A small-molecule ligand and the protein it binds are described below.
Small molecule (SMILES): CC(=O)N[C@@H]1[C@@H](O)[C@H](O)[C@@H](CO)O[C@H]1O

Binding-site contacts:
Ligand atom C2 contacts residue THR206 of chain 1.E at 3.8 Å.
Ligand atom N2 contacts residue ASN204 of chain 1.E at 2.9 Å (h-bond).
Ligand atom C1 contacts residue THR206 of chain 1.E at 3.5 Å.
Ligand atom O5 contacts residue ASN204 of chain 1.E at 2.4 Å (h-bond).
Ligand atom C2 contacts residue ASN204 of chain 1.E at 2.5 Å.
Ligand atom O7 contacts residue ASN204 of chain 1.E at 3.0 Å (h-bond).
Ligand atom C8 contacts residue THR206 of chain 1.E at 3.8 Å.
Ligand atom C8 contacts residue ASN204 of chain 1.E at 4.3 Å.
Ligand atom C7 contacts residue THR206 of chain 1.E at 3.8 Å.
Ligand atom C3 contacts residue THR206 of chain 1.E at 4.4 Å.
Ligand atom C5 contacts residue ASN204 of chain 1.E at 3.7 Å.
Ligand atom C8 contacts residue GLU245 of chain 1.E at 4.5 Å.
Ligand atom N2 contacts residue THR206 of chain 1.E at 3.2 Å.
Ligand atom C8 contacts residue SER244 of chain 1.E at 3.2 Å.
Ligand atom C4 contacts residue ASN204 of chain 1.E at 4.2 Å.
Ligand atom C1 contacts residue ASN204 of chain 1.E at 1.4 Å.
Ligand atom O5 contacts residue THR206 of chain 1.E at 4.5 Å.
Ligand atom C7 contacts residue ASN204 of chain 1.E at 3.1 Å.
Ligand atom C3 contacts residue ASN204 of chain 1.E at 3.8 Å.

Sequence of chain 1.E:
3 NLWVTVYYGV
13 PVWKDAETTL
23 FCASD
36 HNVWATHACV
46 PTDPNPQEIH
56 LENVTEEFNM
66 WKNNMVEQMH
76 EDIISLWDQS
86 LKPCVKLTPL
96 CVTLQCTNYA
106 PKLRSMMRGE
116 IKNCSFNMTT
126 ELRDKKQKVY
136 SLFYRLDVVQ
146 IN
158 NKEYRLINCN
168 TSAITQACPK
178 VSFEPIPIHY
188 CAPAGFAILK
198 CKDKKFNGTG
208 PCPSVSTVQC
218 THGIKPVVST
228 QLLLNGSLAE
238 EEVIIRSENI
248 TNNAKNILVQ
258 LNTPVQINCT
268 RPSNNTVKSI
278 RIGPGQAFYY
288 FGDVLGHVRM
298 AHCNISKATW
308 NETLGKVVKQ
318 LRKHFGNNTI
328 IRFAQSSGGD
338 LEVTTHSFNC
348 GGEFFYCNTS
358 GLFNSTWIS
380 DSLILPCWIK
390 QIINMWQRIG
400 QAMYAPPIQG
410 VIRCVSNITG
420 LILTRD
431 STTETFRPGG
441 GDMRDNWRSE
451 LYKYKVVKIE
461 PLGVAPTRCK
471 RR